Sequence of chain 4.C:
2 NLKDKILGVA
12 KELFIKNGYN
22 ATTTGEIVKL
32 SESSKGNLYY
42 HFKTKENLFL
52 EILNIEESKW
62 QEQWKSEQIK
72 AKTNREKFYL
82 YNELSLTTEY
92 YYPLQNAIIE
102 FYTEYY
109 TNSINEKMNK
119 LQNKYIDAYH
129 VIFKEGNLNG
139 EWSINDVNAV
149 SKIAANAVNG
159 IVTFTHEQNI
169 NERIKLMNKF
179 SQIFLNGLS

The protein below binds the small molecule below.
Small molecule (SMILES): CCNc1cc2oc3c/c(=[NH+]/CC)c(C)cc-3c(-c3ccccc3C(=O)OCC)c2cc1C

Binding-site contacts:
Ligand atom C18 contacts residue GLU58 of chain 4.C at 3.8 Å.
Ligand atom C2 contacts residue TYR93 of chain 4.C at 3.6 Å (hydrophobic).
Ligand atom C3 contacts residue TYR93 of chain 4.C at 3.7 Å (hydrophobic).
Ligand atom O2 contacts residue TYR123 of chain 4.C at 3.6 Å.
Ligand atom C21 contacts residue GLU57 of chain 4.C at 3.4 Å.
Ligand atom C24 contacts residue GLN64 of chain 4.C at 2.9 Å.
Ligand atom C5 contacts residue TYR93 of chain 4.C at 3.6 Å (hydrophobic).
Ligand atom C11 contacts residue GLN96 of chain 4.C at 3.2 Å.
Ligand atom C29 contacts residue TRP61 of chain 4.C at 3.2 Å (hydrophobic).
Ligand atom C1 contacts residue TYR93 of chain 4.C at 3.6 Å (hydrophobic).
Ligand atom C29 contacts residue GLU58 of chain 4.C at 2.9 Å.
Ligand atom C9 contacts residue TYR93 of chain 4.C at 3.8 Å (hydrophobic).
Ligand atom C25 contacts residue GLN64 of chain 4.C at 3.1 Å.
Ligand atom O2 contacts residue GLU58 of chain 4.C at 3.7 Å.
Ligand atom C21 contacts residue TRP61 of chain 4.C at 3.7 Å (hydrophobic).
Ligand atom C21 contacts residue GLN64 of chain 4.C at 3.6 Å.
Ligand atom C22 contacts residue THR161 of chain 4.C at 3.7 Å.
Ligand atom C6 contacts residue THR89 of chain 4.C at 3.5 Å.
Ligand atom C6 contacts residue TYR93 of chain 4.C at 3.4 Å (hydrophobic).
Ligand atom C10 contacts residue THR89 of chain 4.C at 3.6 Å.
Ligand atom C16 contacts residue LEU54 of chain 4.C at 3.3 Å (hydrophobic).
Ligand atom N1 contacts residue GLN96 of chain 4.C at 3.1 Å (h-bond).
Ligand atom C28 contacts residue GLU58 of chain 4.C at 3.1 Å.
Ligand atom C5 contacts residue TRP61 of chain 4.C at 3.9 Å (hydrophobic).
Ligand atom C17 contacts residue GLU58 of chain 4.C at 3.9 Å.
Ligand atom C29 contacts residue TYR123 of chain 4.C at 3.1 Å (hydrophobic).
Ligand atom C15 contacts residue TYR93 of chain 4.C at 3.6 Å (hydrophobic).
Ligand atom C7 contacts residue THR89 of chain 4.C at 3.6 Å.
Ligand atom C28 contacts residue TRP61 of chain 4.C at 3.3 Å (hydrophobic).
Ligand atom C12 contacts residue GLN96 of chain 4.C at 3.9 Å.
Ligand atom C23 contacts residue GLN96 of chain 4.C at 3.1 Å.
Ligand atom O1 contacts residue THR89 of chain 4.C at 2.9 Å.
Ligand atom C10 contacts residue GLN96 of chain 4.C at 3.5 Å.
Ligand atom C1 contacts residue THR89 of chain 4.C at 3.6 Å.
Ligand atom C23 contacts residue ILE100 of chain 4.C at 3.6 Å (hydrophobic).
Ligand atom C7 contacts residue TYR93 of chain 4.C at 3.7 Å (hydrophobic).
Ligand atom C17 contacts residue LEU54 of chain 4.C at 3.1 Å (hydrophobic).
Ligand atom C4 contacts residue TYR93 of chain 4.C at 3.7 Å (hydrophobic).
Ligand atom O1 contacts residue TYR93 of chain 4.C at 3.5 Å.
Ligand atom C22 contacts residue GLN96 of chain 4.C at 3.6 Å.